The small molecule below binds the protein below.
Small molecule (SMILES): Nc1nc(F)nc2c1ncn2[C@@H]1O[C@H](CO)[C@@H](O)[C@H]1O

Sequence of chain 1.C:
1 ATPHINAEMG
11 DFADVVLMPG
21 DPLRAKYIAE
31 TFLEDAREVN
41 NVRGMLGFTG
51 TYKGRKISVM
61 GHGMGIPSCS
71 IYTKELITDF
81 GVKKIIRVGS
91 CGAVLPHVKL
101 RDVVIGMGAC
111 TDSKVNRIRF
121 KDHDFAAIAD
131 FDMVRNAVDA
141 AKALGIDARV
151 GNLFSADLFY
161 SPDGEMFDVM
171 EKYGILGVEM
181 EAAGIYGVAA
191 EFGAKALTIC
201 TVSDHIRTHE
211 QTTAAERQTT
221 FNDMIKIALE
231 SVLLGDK

Binding-site contacts:
Ligand atom C5' contacts residue PHE159 of chain 1.C at 3.7 Å (hydrophobic).
Ligand atom O2' contacts residue PO41 of chain 1.H at 3.1 Å (h-bond).
Ligand atom C2' contacts residue PO41 of chain 1.H at 3.6 Å.
Ligand atom O4' contacts residue PO41 of chain 1.H at 3.4 Å (h-bond).
Ligand atom C1' contacts residue SER90 of chain 1.C at 3.3 Å.
Ligand atom N6 contacts residue ASP204 of chain 1.C at 3.0 Å (salt-bridge).
Ligand atom N7 contacts residue CYS91 of chain 1.C at 3.5 Å.
Ligand atom O2' contacts residue GLU181 of chain 1.C at 2.8 Å (salt-bridge).
Ligand atom N3 contacts residue GLU179 of chain 1.C at 3.6 Å.
Ligand atom C2 contacts residue PHE159 of chain 1.C at 3.5 Å (hydrophobic).
Ligand atom C8 contacts residue ASP204 of chain 1.C at 3.7 Å.
Ligand atom O3' contacts residue PO41 of chain 1.H at 2.7 Å (h-bond).
Ligand atom C8 contacts residue CYS91 of chain 1.C at 3.6 Å (hydrophobic).
Ligand atom C2 contacts residue VAL178 of chain 1.C at 3.7 Å (hydrophobic).
Ligand atom O2' contacts residue ARG87 of chain 1.C at 3.4 Å (salt-bridge).
Ligand atom N3 contacts residue MET180 of chain 1.C at 3.5 Å.
Ligand atom O3' contacts residue MET64 of chain 1.C at 3.6 Å.
Ligand atom C5' contacts residue HIS4 of chain 2.B at 3.4 Å.
Ligand atom N7 contacts residue GLY92 of chain 1.C at 3.5 Å (h-bond).
Ligand atom O5' contacts residue PHE159 of chain 1.C at 3.6 Å.
Ligand atom O5' contacts residue HIS4 of chain 2.B at 2.5 Å (h-bond).
Ligand atom C4 contacts residue VAL178 of chain 1.C at 3.4 Å (hydrophobic).
Ligand atom C6 contacts residue PHE159 of chain 1.C at 3.7 Å (hydrophobic).
Ligand atom C2' contacts residue MET180 of chain 1.C at 3.6 Å (hydrophobic).
Ligand atom N3 contacts residue PHE159 of chain 1.C at 3.7 Å.
Ligand atom O2' contacts residue GLU179 of chain 1.C at 3.2 Å.
Ligand atom F contacts residue MET180 of chain 1.C at 3.3 Å.
Ligand atom N7 contacts residue ASP204 of chain 1.C at 2.8 Å (salt-bridge).
Ligand atom O3' contacts residue GLU181 of chain 1.C at 2.8 Å (salt-bridge).
Ligand atom C5 contacts residue VAL178 of chain 1.C at 3.4 Å (hydrophobic).
Ligand atom O2' contacts residue MET180 of chain 1.C at 2.7 Å (h-bond).
Ligand atom C8 contacts residue SER90 of chain 1.C at 3.5 Å.
Ligand atom O4' contacts residue ARG43 of chain 2.B at 3.7 Å.
Ligand atom N1 contacts residue VAL178 of chain 1.C at 3.7 Å.
Ligand atom C3' contacts residue GLU181 of chain 1.C at 3.7 Å.
Ligand atom N3 contacts residue VAL178 of chain 1.C at 3.6 Å (h-bond).
Ligand atom O4' contacts residue SER90 of chain 1.C at 3.1 Å (h-bond).
Ligand atom C6 contacts residue VAL178 of chain 1.C at 3.6 Å (hydrophobic).
Ligand atom N6 contacts residue GLY92 of chain 1.C at 3.7 Å.
Ligand atom C1' contacts residue PO41 of chain 1.H at 3.3 Å.

Sequence of chain 2.B:
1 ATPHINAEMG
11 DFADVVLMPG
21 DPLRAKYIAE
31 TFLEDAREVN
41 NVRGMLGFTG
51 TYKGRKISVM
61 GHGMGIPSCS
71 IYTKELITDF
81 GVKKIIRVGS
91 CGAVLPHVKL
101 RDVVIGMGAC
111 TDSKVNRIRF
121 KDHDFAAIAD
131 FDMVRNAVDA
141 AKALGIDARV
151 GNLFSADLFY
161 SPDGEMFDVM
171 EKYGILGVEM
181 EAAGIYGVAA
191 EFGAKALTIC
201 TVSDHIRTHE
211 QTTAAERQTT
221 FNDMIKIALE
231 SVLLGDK